Sequence of chain 1.A:
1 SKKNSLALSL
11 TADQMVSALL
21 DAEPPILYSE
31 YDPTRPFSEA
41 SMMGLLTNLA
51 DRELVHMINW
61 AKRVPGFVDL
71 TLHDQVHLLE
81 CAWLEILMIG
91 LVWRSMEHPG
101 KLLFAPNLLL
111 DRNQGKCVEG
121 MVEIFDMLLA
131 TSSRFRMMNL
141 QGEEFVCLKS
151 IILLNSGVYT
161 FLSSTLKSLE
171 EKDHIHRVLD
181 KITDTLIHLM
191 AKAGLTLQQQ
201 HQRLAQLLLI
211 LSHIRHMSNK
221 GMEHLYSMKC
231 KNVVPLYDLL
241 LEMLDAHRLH

This small molecule binds to this protein.
Small molecule (SMILES): C[C@]12CC[C@@H]3c4ccc(O)cc4CC[C@H]3[C@@H]1CC[C@@H]2O

Binding-site contacts:
Ligand atom C15 contacts residue GLY221 of chain 1.A at 3.9 Å.
Ligand atom O3 contacts residue GLU53 of chain 1.A at 2.6 Å (salt-bridge).
Ligand atom C5 contacts residue LEU91 of chain 1.A at 4.1 Å (hydrophobic).
Ligand atom C2 contacts residue PHE104 of chain 1.A at 4.3 Å (hydrophobic).
Ligand atom C6 contacts residue MET88 of chain 1.A at 3.5 Å (hydrophobic).
Ligand atom C11 contacts residue LEU46 of chain 1.A at 4.1 Å (hydrophobic).
Ligand atom C17 contacts residue HIS224 of chain 1.A at 3.5 Å.
Ligand atom C10 contacts residue PHE104 of chain 1.A at 3.6 Å (hydrophobic).
Ligand atom C17 contacts residue GLY221 of chain 1.A at 4.3 Å.
Ligand atom C17 contacts residue MET121 of chain 1.A at 4.2 Å (hydrophobic).
Ligand atom C18 contacts residue LEU225 of chain 1.A at 3.9 Å (hydrophobic).
Ligand atom O17 contacts residue GLY221 of chain 1.A at 3.8 Å.
Ligand atom C1 contacts residue PHE104 of chain 1.A at 3.9 Å (hydrophobic).
Ligand atom C15 contacts residue ILE124 of chain 1.A at 4.1 Å (hydrophobic).
Ligand atom C5 contacts residue PHE104 of chain 1.A at 4.0 Å (hydrophobic).
Ligand atom O17 contacts residue LEU225 of chain 1.A at 3.3 Å (h-bond).
Ligand atom C18 contacts residue GLY221 of chain 1.A at 4.0 Å.
Ligand atom C9 contacts residue PHE104 of chain 1.A at 3.9 Å (hydrophobic).
Ligand atom C12 contacts residue LEU46 of chain 1.A at 4.3 Å (hydrophobic).
Ligand atom C2 contacts residue ALA50 of chain 1.A at 4.0 Å (hydrophobic).
Ligand atom C3 contacts residue LEU87 of chain 1.A at 3.8 Å (hydrophobic).
Ligand atom C1 contacts residue LEU46 of chain 1.A at 4.2 Å (hydrophobic).
Ligand atom C7 contacts residue MET88 of chain 1.A at 4.1 Å (hydrophobic).
Ligand atom O17 contacts residue HIS224 of chain 1.A at 2.8 Å (h-bond).
Ligand atom C2 contacts residue GLU53 of chain 1.A at 3.8 Å.
Ligand atom C3 contacts residue ARG94 of chain 1.A at 4.2 Å.
Ligand atom C16 contacts residue GLY221 of chain 1.A at 3.7 Å.
Ligand atom C17 contacts residue MET43 of chain 1.A at 4.2 Å (hydrophobic).
Ligand atom C1 contacts residue ALA50 of chain 1.A at 3.9 Å (hydrophobic).
Ligand atom O3 contacts residue LEU87 of chain 1.A at 3.5 Å.
Ligand atom C16 contacts residue ILE124 of chain 1.A at 3.6 Å (hydrophobic).
Ligand atom C4 contacts residue LEU91 of chain 1.A at 4.1 Å (hydrophobic).
Ligand atom O3 contacts residue ARG94 of chain 1.A at 3.2 Å (salt-bridge).
Ligand atom C3 contacts residue GLU53 of chain 1.A at 3.6 Å.
Ligand atom C6 contacts residue LEU91 of chain 1.A at 3.7 Å (hydrophobic).
Ligand atom C2 contacts residue LEU87 of chain 1.A at 4.3 Å (hydrophobic).
Ligand atom C16 contacts residue MET121 of chain 1.A at 3.6 Å (hydrophobic).
Ligand atom C16 contacts residue HIS224 of chain 1.A at 3.6 Å.
Ligand atom C4 contacts residue LEU87 of chain 1.A at 3.3 Å (hydrophobic).
Ligand atom C7 contacts residue LEU128 of chain 1.A at 4.1 Å (hydrophobic).